A protein and the small-molecule ligand that binds it are described below.
Small molecule (SMILES): CC(=O)N[C@H]1[C@H](O[C@H]2[C@H](O)[C@@H](NC(C)=O)CO[C@@H]2CO)O[C@H](CO)[C@@H](O[C@@H]2O[C@H](CO[C@H]3O[C@H](CO)[C@@H](O)[C@H](O)[C@@H]3O)[C@@H](O)[C@H](O[C@H]3O[C@H](CO)[C@@H](O)[C@H](O)[C@@H]3O)[C@@H]2O)[C@@H]1O

Binding-site contacts:
Ligand atom C7 contacts residue NAG1 of chain 1.EA at 4.0 Å.
Ligand atom O5 contacts residue NAG2 of chain 1.EA at 3.8 Å.
Ligand atom O5 contacts residue ASN355 of chain 1.D at 2.3 Å (h-bond).
Ligand atom C2 contacts residue ASN355 of chain 1.D at 2.5 Å.
Ligand atom C6 contacts residue NAG2 of chain 1.EA at 3.5 Å.
Ligand atom C4 contacts residue ASP111 of chain 1.D at 4.1 Å.
Ligand atom O6 contacts residue NAG1 of chain 1.GA at 4.3 Å.
Ligand atom N2 contacts residue ASN355 of chain 1.D at 3.0 Å (h-bond).
Ligand atom O4 contacts residue ASP111 of chain 1.D at 2.9 Å (salt-bridge).
Ligand atom O6 contacts residue BMA3 of chain 1.EA at 3.6 Å (h-bond).
Ligand atom C1 contacts residue NAG1 of chain 1.EA at 3.2 Å.
Ligand atom C3 contacts residue ASP111 of chain 1.D at 4.2 Å.
Ligand atom O5 contacts residue SER357 of chain 1.D at 3.6 Å.
Ligand atom C7 contacts residue ASN355 of chain 1.D at 3.1 Å.
Ligand atom O3 contacts residue NAG1 of chain 1.EA at 3.0 Å (h-bond).
Ligand atom C1 contacts residue SER357 of chain 1.D at 3.6 Å.
Ligand atom C5 contacts residue NAG2 of chain 1.EA at 4.4 Å.
Ligand atom C3 contacts residue BMA3 of chain 1.GA at 4.3 Å.
Ligand atom O7 contacts residue ASN355 of chain 1.D at 2.8 Å (h-bond).
Ligand atom O3 contacts residue ASP111 of chain 1.D at 4.1 Å.
Ligand atom O3 contacts residue NAG2 of chain 1.EA at 3.7 Å.
Ligand atom C6 contacts residue NAG1 of chain 1.GA at 3.6 Å.
Ligand atom O6 contacts residue NAG2 of chain 1.EA at 2.5 Å (h-bond).
Ligand atom C5 contacts residue ASN355 of chain 1.D at 3.6 Å.
Ligand atom C3 contacts residue NAG1 of chain 1.EA at 3.5 Å.
Ligand atom O2 contacts residue BMA3 of chain 1.GA at 4.0 Å.
Ligand atom C8 contacts residue ASN355 of chain 1.D at 4.3 Å.
Ligand atom N2 contacts residue NAG1 of chain 1.EA at 3.1 Å (h-bond).
Ligand atom O3 contacts residue BMA3 of chain 1.GA at 3.1 Å (h-bond).
Ligand atom C5 contacts residue SER357 of chain 1.D at 3.7 Å.
Ligand atom C3 contacts residue ASN355 of chain 1.D at 3.8 Å.
Ligand atom C5 contacts residue NAG1 of chain 1.EA at 4.3 Å.
Ligand atom O5 contacts residue NAG1 of chain 1.EA at 4.3 Å.
Ligand atom C1 contacts residue ASN355 of chain 1.D at 1.4 Å.
Ligand atom C6 contacts residue SER357 of chain 1.D at 4.3 Å.
Ligand atom O7 contacts residue NAG1 of chain 1.GA at 3.3 Å (h-bond).
Ligand atom C2 contacts residue NAG1 of chain 1.EA at 3.4 Å.
Ligand atom C8 contacts residue NAG1 of chain 1.EA at 3.8 Å.
Ligand atom C4 contacts residue ASN355 of chain 1.D at 4.2 Å.
Ligand atom O4 contacts residue NAG1 of chain 1.EA at 4.2 Å.

Sequence of chain 1.D:
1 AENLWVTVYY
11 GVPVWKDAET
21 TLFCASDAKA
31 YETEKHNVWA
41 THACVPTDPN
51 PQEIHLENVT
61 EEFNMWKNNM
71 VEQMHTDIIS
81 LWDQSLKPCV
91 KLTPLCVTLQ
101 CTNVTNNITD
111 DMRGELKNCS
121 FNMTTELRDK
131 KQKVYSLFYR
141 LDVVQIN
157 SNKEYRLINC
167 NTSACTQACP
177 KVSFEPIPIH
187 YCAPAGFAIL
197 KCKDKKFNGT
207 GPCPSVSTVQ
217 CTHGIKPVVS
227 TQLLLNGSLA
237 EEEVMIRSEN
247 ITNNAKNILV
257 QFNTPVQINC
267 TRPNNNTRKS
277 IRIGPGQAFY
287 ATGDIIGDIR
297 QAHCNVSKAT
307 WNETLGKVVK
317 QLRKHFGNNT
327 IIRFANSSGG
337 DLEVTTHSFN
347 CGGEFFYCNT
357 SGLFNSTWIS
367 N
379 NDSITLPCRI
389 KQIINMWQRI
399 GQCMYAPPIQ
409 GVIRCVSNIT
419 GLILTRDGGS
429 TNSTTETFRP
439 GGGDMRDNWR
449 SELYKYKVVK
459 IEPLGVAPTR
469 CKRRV